Binding-site contacts:
Ligand atom C4' contacts residue VAL203 of chain 1.CB at 4.2 Å (hydrophobic).
Ligand atom C4' contacts residue DA1 of chain 1.NF at 3.9 Å.
Ligand atom C1' contacts residue PRO204 of chain 1.CB at 3.7 Å (hydrophobic).
Ligand atom C6 contacts residue PHE205 of chain 1.CB at 4.4 Å (hydrophobic).
Ligand atom O4' contacts residue ARG92 of chain 1.CB at 4.2 Å.
Ligand atom C4' contacts residue PRO204 of chain 1.CB at 3.6 Å (hydrophobic).
Ligand atom C5 contacts residue ARG92 of chain 1.CB at 4.3 Å.
Ligand atom C6 contacts residue ARG92 of chain 1.CB at 4.0 Å.
Ligand atom C1' contacts residue ARG92 of chain 1.CB at 4.4 Å.
Ligand atom O5' contacts residue ASP202 of chain 1.CB at 4.4 Å.
Ligand atom O3' contacts residue DA1 of chain 1.NF at 1.6 Å.
Ligand atom C3' contacts residue DA1 of chain 1.NF at 2.6 Å.
Ligand atom C1' contacts residue VAL203 of chain 1.CB at 4.1 Å (hydrophobic).
Ligand atom N1 contacts residue ARG92 of chain 1.CB at 4.0 Å.
Ligand atom C5' contacts residue PRO204 of chain 1.CB at 4.3 Å (hydrophobic).
Ligand atom C2' contacts residue DA1 of chain 1.NF at 3.3 Å.
Ligand atom C2' contacts residue PRO204 of chain 1.CB at 4.3 Å (hydrophobic).
Ligand atom O4' contacts residue PRO204 of chain 1.CB at 3.6 Å (h-bond).
Ligand atom C5' contacts residue ASP202 of chain 1.CB at 4.0 Å.
Ligand atom C4 contacts residue ARG92 of chain 1.CB at 4.4 Å.
Ligand atom O4' contacts residue VAL203 of chain 1.CB at 3.6 Å.
Ligand atom C5 contacts residue PHE205 of chain 1.CB at 4.2 Å (hydrophobic).
Ligand atom C2 contacts residue ARG92 of chain 1.CB at 4.3 Å.

A protein and the small-molecule ligand that binds it are described below.
Small molecule (SMILES): Nc1ccn([C@H]2C[C@H](O)[C@@H](COP(=O)(O)O)O2)c(=O)n1

Sequence of chain 1.CB:
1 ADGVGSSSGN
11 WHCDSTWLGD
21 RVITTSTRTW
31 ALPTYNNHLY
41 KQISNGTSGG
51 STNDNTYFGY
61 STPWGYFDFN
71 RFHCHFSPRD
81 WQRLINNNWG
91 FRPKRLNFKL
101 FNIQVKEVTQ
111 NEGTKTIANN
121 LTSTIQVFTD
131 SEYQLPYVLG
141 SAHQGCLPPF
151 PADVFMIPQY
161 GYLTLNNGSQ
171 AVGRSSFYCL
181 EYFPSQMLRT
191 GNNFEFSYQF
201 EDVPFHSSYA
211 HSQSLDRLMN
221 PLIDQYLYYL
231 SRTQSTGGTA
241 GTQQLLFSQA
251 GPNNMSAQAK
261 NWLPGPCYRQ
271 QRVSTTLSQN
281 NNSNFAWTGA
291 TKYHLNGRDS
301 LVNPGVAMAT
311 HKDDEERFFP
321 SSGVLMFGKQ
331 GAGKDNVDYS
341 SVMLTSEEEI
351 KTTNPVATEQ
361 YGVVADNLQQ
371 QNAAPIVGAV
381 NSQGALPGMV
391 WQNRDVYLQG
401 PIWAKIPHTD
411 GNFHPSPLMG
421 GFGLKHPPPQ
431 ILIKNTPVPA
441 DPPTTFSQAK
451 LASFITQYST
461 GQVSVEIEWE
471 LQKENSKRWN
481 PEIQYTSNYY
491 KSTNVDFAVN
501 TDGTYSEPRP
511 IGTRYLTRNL